Binding-site contacts:
Ligand atom C8 contacts residue PRO628 of chain 1.A at 4.2 Å (hydrophobic).
Ligand atom C7 contacts residue ASN249 of chain 1.A at 3.3 Å.
Ligand atom C5 contacts residue GLU629 of chain 1.A at 4.3 Å.
Ligand atom N2 contacts residue ASN249 of chain 1.A at 2.8 Å (h-bond).
Ligand atom O5 contacts residue GLU629 of chain 1.A at 3.7 Å.
Ligand atom O5 contacts residue TYR252 of chain 1.A at 3.8 Å.
Ligand atom O7 contacts residue ASN249 of chain 1.A at 3.5 Å (h-bond).
Ligand atom C4 contacts residue ASN249 of chain 1.A at 4.2 Å.
Ligand atom C5 contacts residue ASN249 of chain 1.A at 3.7 Å.
Ligand atom C6 contacts residue GLU629 of chain 1.A at 3.9 Å.
Ligand atom O6 contacts residue GLU629 of chain 1.A at 2.8 Å (salt-bridge).
Ligand atom C8 contacts residue TYR252 of chain 1.A at 3.7 Å (hydrophobic).
Ligand atom O5 contacts residue ASN249 of chain 1.A at 2.4 Å (h-bond).
Ligand atom C6 contacts residue PRO628 of chain 1.A at 3.8 Å (hydrophobic).
Ligand atom C8 contacts residue SER251 of chain 1.A at 3.9 Å.
Ligand atom N2 contacts residue SER251 of chain 1.A at 3.8 Å.
Ligand atom C3 contacts residue ASN249 of chain 1.A at 3.8 Å.
Ligand atom C7 contacts residue SER251 of chain 1.A at 4.3 Å.
Ligand atom C1 contacts residue SER251 of chain 1.A at 4.5 Å.
Ligand atom C1 contacts residue ASN249 of chain 1.A at 1.4 Å.
Ligand atom O6 contacts residue PRO628 of chain 1.A at 4.2 Å.
Ligand atom C1 contacts residue TYR252 of chain 1.A at 4.2 Å (hydrophobic).
Ligand atom C2 contacts residue ASN249 of chain 1.A at 2.4 Å.
Ligand atom C5 contacts residue TYR252 of chain 1.A at 3.7 Å (hydrophobic).
Ligand atom O7 contacts residue TYR252 of chain 1.A at 3.8 Å.
Ligand atom C7 contacts residue TYR252 of chain 1.A at 4.0 Å (hydrophobic).
Ligand atom C8 contacts residue ASN249 of chain 1.A at 4.3 Å.
Ligand atom C6 contacts residue TYR252 of chain 1.A at 4.0 Å (hydrophobic).

A small-molecule ligand and the protein it binds are described below.
Small molecule (SMILES): CC(=O)N[C@H]1[C@H](O[C@H]2[C@H](O)[C@@H](NC(C)=O)CO[C@@H]2CO)O[C@H](CO)[C@@H](O[C@@H]2O[C@H](CO)[C@@H](O)[C@H](O)[C@@H]2O)[C@@H]1O

Sequence of chain 1.A:
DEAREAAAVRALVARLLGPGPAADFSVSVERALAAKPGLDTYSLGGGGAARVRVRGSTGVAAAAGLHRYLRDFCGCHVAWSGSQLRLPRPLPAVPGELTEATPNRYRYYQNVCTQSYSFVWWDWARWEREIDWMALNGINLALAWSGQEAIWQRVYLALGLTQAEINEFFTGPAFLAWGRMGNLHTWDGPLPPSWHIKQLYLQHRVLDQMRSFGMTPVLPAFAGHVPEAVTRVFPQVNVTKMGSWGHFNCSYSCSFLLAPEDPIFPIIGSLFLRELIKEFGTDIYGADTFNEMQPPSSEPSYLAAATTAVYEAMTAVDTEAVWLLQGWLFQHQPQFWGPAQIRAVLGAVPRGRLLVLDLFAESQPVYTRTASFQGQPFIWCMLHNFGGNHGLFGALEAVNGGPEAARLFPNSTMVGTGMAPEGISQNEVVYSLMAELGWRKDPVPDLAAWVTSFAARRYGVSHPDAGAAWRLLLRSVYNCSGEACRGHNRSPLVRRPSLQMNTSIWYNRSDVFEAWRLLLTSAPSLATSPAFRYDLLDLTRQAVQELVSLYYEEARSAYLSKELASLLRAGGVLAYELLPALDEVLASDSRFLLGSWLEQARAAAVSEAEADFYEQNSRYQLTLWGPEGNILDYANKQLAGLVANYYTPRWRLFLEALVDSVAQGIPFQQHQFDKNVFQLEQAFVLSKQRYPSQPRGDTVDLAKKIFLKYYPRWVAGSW